Sequence of chain 1.C:
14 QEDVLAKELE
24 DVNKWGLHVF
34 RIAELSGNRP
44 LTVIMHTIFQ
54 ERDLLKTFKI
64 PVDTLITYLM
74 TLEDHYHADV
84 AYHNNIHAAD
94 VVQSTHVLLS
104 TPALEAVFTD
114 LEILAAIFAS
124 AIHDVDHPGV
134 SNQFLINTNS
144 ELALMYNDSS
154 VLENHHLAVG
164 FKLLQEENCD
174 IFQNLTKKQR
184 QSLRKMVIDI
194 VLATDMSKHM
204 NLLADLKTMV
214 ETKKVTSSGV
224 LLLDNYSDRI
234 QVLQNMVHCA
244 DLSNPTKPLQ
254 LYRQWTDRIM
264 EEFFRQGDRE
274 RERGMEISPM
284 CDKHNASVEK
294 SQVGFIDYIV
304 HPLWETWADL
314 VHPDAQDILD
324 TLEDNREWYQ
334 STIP

Binding-site contacts:
Ligand atom O2 contacts residue MET199 of chain 1.C at 3.3 Å.
Ligand atom O1 contacts residue ILE262 of chain 1.C at 3.5 Å.
Ligand atom O2 contacts residue EDO1 of chain 1.TA at 3.7 Å.
Ligand atom C19 contacts residue MET263 of chain 1.C at 3.9 Å (hydrophobic).
Ligand atom O3 contacts residue PHE298 of chain 1.C at 3.6 Å.
Ligand atom C10 contacts residue MET199 of chain 1.C at 3.7 Å (hydrophobic).
Ligand atom C14 contacts residue PHE298 of chain 1.C at 3.6 Å (hydrophobic).
Ligand atom O3 contacts residue GLN295 of chain 1.C at 3.0 Å (h-bond).
Ligand atom C4 contacts residue TYR85 of chain 1.C at 4.0 Å (hydrophobic).
Ligand atom C15 contacts residue PHE298 of chain 1.C at 3.4 Å (hydrophobic).
Ligand atom C15 contacts residue ILE262 of chain 1.C at 4.0 Å (hydrophobic).
Ligand atom C20 contacts residue GLN295 of chain 1.C at 3.6 Å.
Ligand atom C16 contacts residue PHE266 of chain 1.C at 4.0 Å (hydrophobic).
Ligand atom C4 contacts residue PHE298 of chain 1.C at 3.9 Å (hydrophobic).
Ligand atom C3 contacts residue ASN247 of chain 1.C at 3.8 Å.
Ligand atom C18 contacts residue SER294 of chain 1.C at 3.4 Å.
Ligand atom C3 contacts residue PHE298 of chain 1.C at 3.9 Å (hydrophobic).
Ligand atom C1 contacts residue GLN295 of chain 1.C at 3.9 Å.
Ligand atom C16 contacts residue GLN295 of chain 1.C at 3.9 Å.
Ligand atom C15 contacts residue GLN295 of chain 1.C at 4.0 Å.
Ligand atom O3 contacts residue ILE262 of chain 1.C at 4.0 Å.
Ligand atom C19 contacts residue SER294 of chain 1.C at 3.4 Å.
Ligand atom C12 contacts residue LEU245 of chain 1.C at 3.4 Å (hydrophobic).
Ligand atom C17 contacts residue PHE298 of chain 1.C at 3.9 Å (hydrophobic).
Ligand atom C2 contacts residue ILE262 of chain 1.C at 3.8 Å (hydrophobic).
Ligand atom C1 contacts residue THR259 of chain 1.C at 3.8 Å.
Ligand atom C8 contacts residue EDO1 of chain 1.NA at 4.0 Å.
Ligand atom C18 contacts residue PHE298 of chain 1.C at 3.7 Å (hydrophobic).
Ligand atom C5 contacts residue PHE298 of chain 1.C at 3.7 Å (hydrophobic).
Ligand atom C2 contacts residue PHE298 of chain 1.C at 3.5 Å (hydrophobic).
Ligand atom C19 contacts residue GLN295 of chain 1.C at 3.4 Å.
Ligand atom C18 contacts residue GLN295 of chain 1.C at 3.8 Å.
Ligand atom C20 contacts residue ILE262 of chain 1.C at 3.9 Å (hydrophobic).
Ligand atom C20 contacts residue MET263 of chain 1.C at 3.5 Å (hydrophobic).
Ligand atom C1 contacts residue ASN247 of chain 1.C at 3.5 Å.
Ligand atom C14 contacts residue ILE262 of chain 1.C at 4.0 Å (hydrophobic).
Ligand atom C13 contacts residue HIS86 of chain 1.C at 3.5 Å.
Ligand atom C3 contacts residue TYR85 of chain 1.C at 3.8 Å (hydrophobic).
Ligand atom O1 contacts residue GLN295 of chain 1.C at 3.1 Å (h-bond).
Ligand atom O1 contacts residue PHE298 of chain 1.C at 4.0 Å.

The protein below binds the small molecule below.
Small molecule (SMILES): COc1ccc(C2=NN(C(C)C)C(=O)C2(C)C)cc1OC1CCCC1